This small molecule binds to this protein.
Small molecule (SMILES): CC(=O)N[C@H]1[C@H](O[C@H]2[C@H](O)[C@@H](NC(C)=O)CO[C@@H]2CO)O[C@H](CO)[C@@H](O)[C@@H]1O

Binding-site contacts:
Ligand atom N2 contacts residue ASN12 of chain 14.J at 3.8 Å.
Ligand atom C7 contacts residue ASN12 of chain 14.J at 3.9 Å.
Ligand atom C1 contacts residue ASN12 of chain 14.J at 2.1 Å.
Ligand atom O5 contacts residue ASN12 of chain 14.J at 2.7 Å (h-bond).
Ligand atom C5 contacts residue ASN12 of chain 14.J at 4.1 Å.
Ligand atom C2 contacts residue ASN12 of chain 14.J at 3.2 Å.
Ligand atom O7 contacts residue ASN12 of chain 14.J at 3.7 Å.

Sequence of chain 14.J:
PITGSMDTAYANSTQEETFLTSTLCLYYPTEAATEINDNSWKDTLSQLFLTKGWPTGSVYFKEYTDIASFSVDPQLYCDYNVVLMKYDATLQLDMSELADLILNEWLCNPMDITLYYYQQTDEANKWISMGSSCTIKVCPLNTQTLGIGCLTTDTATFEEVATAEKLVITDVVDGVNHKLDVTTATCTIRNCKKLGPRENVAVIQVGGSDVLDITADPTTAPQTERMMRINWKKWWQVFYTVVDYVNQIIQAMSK